Binding-site contacts:
Ligand atom O contacts residue ASN231 of chain 1.A at 3.1 Å (h-bond).
Ligand atom O3P contacts residue ARG134 of chain 1.A at 2.8 Å (salt-bridge).
Ligand atom CD contacts residue ASN231 of chain 1.A at 3.7 Å.
Ligand atom CA contacts residue LEU179 of chain 1.A at 3.7 Å (hydrophobic).
Ligand atom O contacts residue LYS54 of chain 1.A at 3.7 Å.
Ligand atom OG1 contacts residue TYR186 of chain 1.A at 3.6 Å.
Ligand atom CA contacts residue D3Q1 of chain 1.H at 2.6 Å.
Ligand atom N contacts residue GLU187 of chain 1.A at 2.8 Å (salt-bridge).
Ligand atom OG1 contacts residue GLU187 of chain 1.A at 2.6 Å (salt-bridge).
Ligand atom O3P contacts residue TYR135 of chain 1.A at 2.6 Å (h-bond).
Ligand atom N contacts residue D3Q1 of chain 1.H at 3.7 Å.
Ligand atom N contacts residue LYS54 of chain 1.A at 3.7 Å.
Ligand atom C contacts residue D3Q1 of chain 1.H at 1.4 Å.
Ligand atom NH2 contacts residue GLU187 of chain 1.A at 3.0 Å (salt-bridge).
Ligand atom N contacts residue ASN180 of chain 1.A at 2.9 Å (h-bond).
Ligand atom CD contacts residue LEU227 of chain 1.A at 3.5 Å (hydrophobic).
Ligand atom CG2 contacts residue TRP235 of chain 1.A at 3.5 Å (hydrophobic).
Ligand atom CA contacts residue GLU187 of chain 1.A at 3.6 Å.
Ligand atom C contacts residue LEU179 of chain 1.A at 3.7 Å (hydrophobic).
Ligand atom O1P contacts residue ARG61 of chain 1.A at 2.9 Å (salt-bridge).
Ligand atom N contacts residue LEU179 of chain 1.A at 3.5 Å.
Ligand atom OG1 contacts residue TRP235 of chain 1.A at 2.9 Å (h-bond).
Ligand atom CB contacts residue GLU187 of chain 1.A at 3.4 Å.
Ligand atom O contacts residue D3Q1 of chain 1.H at 3.7 Å.
Ligand atom P contacts residue TYR135 of chain 1.A at 3.7 Å.
Ligand atom CA contacts residue GLU187 of chain 1.A at 3.7 Å.
Ligand atom CB contacts residue ASN180 of chain 1.A at 3.5 Å.
Ligand atom P contacts residue ARG61 of chain 1.A at 3.7 Å.
Ligand atom C contacts residue LYS54 of chain 1.A at 3.7 Å.
Ligand atom CA contacts residue ASN180 of chain 1.A at 3.6 Å.
Ligand atom CB contacts residue ASN180 of chain 1.A at 3.4 Å.
Ligand atom O contacts residue VAL183 of chain 1.A at 3.5 Å.
Ligand atom C contacts residue GLU187 of chain 1.A at 3.7 Å.
Ligand atom O2P contacts residue ARG61 of chain 1.A at 2.9 Å (salt-bridge).
Ligand atom O2P contacts residue ARG134 of chain 1.A at 2.8 Å (salt-bridge).
Ligand atom CD contacts residue GLU187 of chain 1.A at 3.7 Å.
Ligand atom O contacts residue D3Q1 of chain 1.H at 2.2 Å (h-bond).
Ligand atom CG contacts residue GLU187 of chain 1.A at 3.5 Å.
Ligand atom C contacts residue ASN180 of chain 1.A at 3.7 Å.
Ligand atom CG2 contacts residue ASN231 of chain 1.A at 3.4 Å.

Sequence of chain 1.A:
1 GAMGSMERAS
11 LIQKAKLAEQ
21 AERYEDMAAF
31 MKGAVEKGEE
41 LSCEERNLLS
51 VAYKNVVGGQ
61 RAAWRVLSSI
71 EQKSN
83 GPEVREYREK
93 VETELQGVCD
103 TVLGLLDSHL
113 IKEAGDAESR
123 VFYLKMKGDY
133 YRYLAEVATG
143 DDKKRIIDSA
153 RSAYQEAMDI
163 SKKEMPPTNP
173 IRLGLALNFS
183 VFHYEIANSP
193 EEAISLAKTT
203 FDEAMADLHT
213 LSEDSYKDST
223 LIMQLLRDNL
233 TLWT

The protein below binds the small molecule below.
Small molecule (SMILES): CC(=O)N[C@@H](CCCNC(N)=[NH2+])C(=O)N[C@H](C(=O)N1CCC[C@H]1C(=O)N[C@@H](COP(=O)(O)O)C(=O)N[C@@H](CC(C)C)C(=O)N1CCC[C@H]1C(=O)NCC=O)[C@@H](C)O